The small molecule below binds the protein below.
Small molecule (SMILES): Nc1nc2[nH]cnc2c(=O)[nH]1

Binding-site contacts:
Ligand atom C6 contacts residue GLU200 of chain 3.A at 3.5 Å.
Ligand atom N7 contacts residue ASN242 of chain 3.A at 2.5 Å (h-bond).
Ligand atom C2 contacts residue VAL216 of chain 3.A at 4.0 Å (hydrophobic).
Ligand atom N7 contacts residue THR241 of chain 3.A at 3.4 Å (h-bond).
Ligand atom C8 contacts residue ALA116 of chain 3.A at 3.4 Å (hydrophobic).
Ligand atom N7 contacts residue ALA116 of chain 3.A at 3.4 Å.
Ligand atom C4 contacts residue VAL216 of chain 3.A at 3.7 Å (hydrophobic).
Ligand atom N3 contacts residue VAL216 of chain 3.A at 3.7 Å.
Ligand atom C8 contacts residue GLY117 of chain 3.A at 3.6 Å.
Ligand atom C5 contacts residue ALA116 of chain 3.A at 4.0 Å (hydrophobic).
Ligand atom C8 contacts residue ASN242 of chain 3.A at 3.4 Å.
Ligand atom C8 contacts residue VAL259 of chain 3.A at 3.9 Å (hydrophobic).
Ligand atom C4 contacts residue SO41 of chain 3.E at 3.7 Å.
Ligand atom N9 contacts residue ALA115 of chain 3.A at 3.6 Å.
Ligand atom C4 contacts residue GLY117 of chain 3.A at 3.9 Å.
Ligand atom C5 contacts residue ASN242 of chain 3.A at 3.7 Å.
Ligand atom N2 contacts residue GLU200 of chain 3.A at 2.8 Å (salt-bridge).
Ligand atom N3 contacts residue SO41 of chain 3.E at 3.8 Å.
Ligand atom N9 contacts residue ALA116 of chain 3.A at 3.7 Å.
Ligand atom N1 contacts residue GLU200 of chain 3.A at 2.5 Å (salt-bridge).
Ligand atom N9 contacts residue SO41 of chain 3.E at 2.9 Å (h-bond).
Ligand atom N2 contacts residue MET218 of chain 3.A at 3.2 Å.
Ligand atom N3 contacts residue MET218 of chain 3.A at 3.5 Å.
Ligand atom C5 contacts residue GLY117 of chain 3.A at 3.4 Å.
Ligand atom C2 contacts residue GLU200 of chain 3.A at 3.1 Å.
Ligand atom C8 contacts residue THR241 of chain 3.A at 3.2 Å.
Ligand atom C2 contacts residue MET218 of chain 3.A at 3.6 Å (hydrophobic).
Ligand atom C8 contacts residue ALA115 of chain 3.A at 4.0 Å (hydrophobic).
Ligand atom N2 contacts residue VAL216 of chain 3.A at 3.9 Å.
Ligand atom C6 contacts residue ASN242 of chain 3.A at 3.7 Å.
Ligand atom N3 contacts residue GLY217 of chain 3.A at 3.9 Å.
Ligand atom C8 contacts residue SO41 of chain 3.E at 4.0 Å.
Ligand atom C6 contacts residue GLY117 of chain 3.A at 3.8 Å.
Ligand atom O6 contacts residue GLY117 of chain 3.A at 3.6 Å.
Ligand atom N1 contacts residue VAL216 of chain 3.A at 3.7 Å.
Ligand atom N7 contacts residue GLY117 of chain 3.A at 3.2 Å (h-bond).
Ligand atom O6 contacts residue ASN242 of chain 3.A at 2.8 Å (h-bond).
Ligand atom N9 contacts residue GLY117 of chain 3.A at 4.1 Å.
Ligand atom O6 contacts residue GLU200 of chain 3.A at 3.8 Å.
Ligand atom C5 contacts residue VAL216 of chain 3.A at 4.1 Å (hydrophobic).

Sequence of chain 3.A:
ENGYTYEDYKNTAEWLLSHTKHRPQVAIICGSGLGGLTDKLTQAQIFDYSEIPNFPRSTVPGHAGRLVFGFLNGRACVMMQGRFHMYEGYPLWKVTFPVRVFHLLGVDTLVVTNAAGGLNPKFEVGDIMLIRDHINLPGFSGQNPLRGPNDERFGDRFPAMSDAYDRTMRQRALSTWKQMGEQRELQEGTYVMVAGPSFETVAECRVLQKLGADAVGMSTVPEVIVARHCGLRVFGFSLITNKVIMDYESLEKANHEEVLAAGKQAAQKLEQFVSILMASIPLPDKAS